This small molecule binds to this protein.
Small molecule (SMILES): CC(=O)N[C@@H]1[C@@H](O)[C@H](O)[C@@H](CO)O[C@H]1O

Sequence of chain 1.B:
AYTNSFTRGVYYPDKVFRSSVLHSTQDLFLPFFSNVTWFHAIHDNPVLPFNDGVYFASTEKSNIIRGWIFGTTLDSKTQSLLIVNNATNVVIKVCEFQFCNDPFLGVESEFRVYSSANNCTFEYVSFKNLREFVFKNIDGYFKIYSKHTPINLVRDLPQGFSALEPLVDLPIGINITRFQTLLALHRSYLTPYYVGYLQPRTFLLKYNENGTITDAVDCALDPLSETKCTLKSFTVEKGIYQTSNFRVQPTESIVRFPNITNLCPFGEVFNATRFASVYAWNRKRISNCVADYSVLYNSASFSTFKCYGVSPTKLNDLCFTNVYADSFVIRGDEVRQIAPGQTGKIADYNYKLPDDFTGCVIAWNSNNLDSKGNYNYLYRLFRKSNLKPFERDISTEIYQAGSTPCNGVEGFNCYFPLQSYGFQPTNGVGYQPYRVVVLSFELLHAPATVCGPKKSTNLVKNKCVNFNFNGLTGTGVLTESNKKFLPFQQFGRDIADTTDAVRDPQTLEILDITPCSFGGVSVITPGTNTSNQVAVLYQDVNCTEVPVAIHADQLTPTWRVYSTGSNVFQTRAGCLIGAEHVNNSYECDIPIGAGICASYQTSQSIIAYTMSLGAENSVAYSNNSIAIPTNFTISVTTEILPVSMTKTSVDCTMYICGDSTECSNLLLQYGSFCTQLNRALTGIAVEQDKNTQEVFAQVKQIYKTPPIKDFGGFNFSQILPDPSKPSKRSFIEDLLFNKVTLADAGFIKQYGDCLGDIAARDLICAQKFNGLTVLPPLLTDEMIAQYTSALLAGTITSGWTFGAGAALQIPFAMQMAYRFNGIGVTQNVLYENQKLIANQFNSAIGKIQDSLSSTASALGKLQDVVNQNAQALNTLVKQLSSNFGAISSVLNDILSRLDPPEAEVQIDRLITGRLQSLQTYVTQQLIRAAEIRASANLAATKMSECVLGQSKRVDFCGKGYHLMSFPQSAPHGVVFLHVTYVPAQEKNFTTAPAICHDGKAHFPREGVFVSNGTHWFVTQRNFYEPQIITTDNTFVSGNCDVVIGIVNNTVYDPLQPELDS

Binding-site contacts:
Ligand atom N2 contacts residue ASN48 of chain 1.B at 2.9 Å (h-bond).
Ligand atom C3 contacts residue ASN48 of chain 1.B at 3.8 Å.
Ligand atom C5 contacts residue ASN48 of chain 1.B at 3.6 Å.
Ligand atom N2 contacts residue PRO618 of chain 1.B at 4.5 Å.
Ligand atom N2 contacts residue PHE46 of chain 1.B at 4.4 Å.
Ligand atom C7 contacts residue PHE46 of chain 1.B at 4.5 Å (hydrophobic).
Ligand atom C2 contacts residue ASN48 of chain 1.B at 2.5 Å.
Ligand atom C8 contacts residue PRO618 of chain 1.B at 3.8 Å (hydrophobic).
Ligand atom C8 contacts residue ASN48 of chain 1.B at 4.4 Å.
Ligand atom O5 contacts residue ASN48 of chain 1.B at 2.4 Å (h-bond).
Ligand atom C4 contacts residue ASN48 of chain 1.B at 4.3 Å.
Ligand atom C1 contacts residue ASN48 of chain 1.B at 1.4 Å.
Ligand atom O3 contacts residue PRO618 of chain 1.B at 4.4 Å.
Ligand atom C8 contacts residue SER47 of chain 1.B at 4.2 Å.
Ligand atom C8 contacts residue PHE46 of chain 1.B at 3.5 Å (hydrophobic).
Ligand atom C7 contacts residue PRO618 of chain 1.B at 3.9 Å (hydrophobic).
Ligand atom O7 contacts residue PRO618 of chain 1.B at 4.0 Å.
Ligand atom O7 contacts residue ASN48 of chain 1.B at 3.5 Å (h-bond).
Ligand atom C7 contacts residue ASN48 of chain 1.B at 3.3 Å.